Binding-site contacts:
Ligand atom O5 contacts residue ASN197 of chain 1.I at 2.3 Å (h-bond).
Ligand atom O4 contacts residue THR199 of chain 1.I at 4.2 Å.
Ligand atom C6 contacts residue THR199 of chain 1.I at 4.2 Å.
Ligand atom C5 contacts residue ASN197 of chain 1.I at 3.7 Å.
Ligand atom C4 contacts residue ASN197 of chain 1.I at 4.1 Å.
Ligand atom C2 contacts residue THR199 of chain 1.I at 3.6 Å.
Ligand atom N2 contacts residue ASN197 of chain 1.I at 3.1 Å (h-bond).
Ligand atom O6 contacts residue TYR314 of chain 1.I at 4.4 Å.
Ligand atom C1 contacts residue ASN197 of chain 1.I at 1.4 Å.
Ligand atom C7 contacts residue ASN197 of chain 1.I at 3.3 Å.
Ligand atom C2 contacts residue ASN197 of chain 1.I at 2.5 Å.
Ligand atom O3 contacts residue GLY200 of chain 1.I at 3.8 Å.
Ligand atom C4 contacts residue THR199 of chain 1.I at 3.4 Å.
Ligand atom C6 contacts residue ASN197 of chain 1.I at 4.4 Å.
Ligand atom O7 contacts residue PHE196 of chain 1.I at 3.6 Å.
Ligand atom O6 contacts residue ASN197 of chain 1.I at 4.5 Å.
Ligand atom C3 contacts residue ASN197 of chain 1.I at 3.8 Å.
Ligand atom O3 contacts residue THR199 of chain 1.I at 2.7 Å (h-bond).
Ligand atom C3 contacts residue THR199 of chain 1.I at 3.3 Å.
Ligand atom C8 contacts residue GLY195 of chain 1.I at 4.2 Å.
Ligand atom O7 contacts residue ASN197 of chain 1.I at 2.8 Å (h-bond).

Sequence of chain 1.I:
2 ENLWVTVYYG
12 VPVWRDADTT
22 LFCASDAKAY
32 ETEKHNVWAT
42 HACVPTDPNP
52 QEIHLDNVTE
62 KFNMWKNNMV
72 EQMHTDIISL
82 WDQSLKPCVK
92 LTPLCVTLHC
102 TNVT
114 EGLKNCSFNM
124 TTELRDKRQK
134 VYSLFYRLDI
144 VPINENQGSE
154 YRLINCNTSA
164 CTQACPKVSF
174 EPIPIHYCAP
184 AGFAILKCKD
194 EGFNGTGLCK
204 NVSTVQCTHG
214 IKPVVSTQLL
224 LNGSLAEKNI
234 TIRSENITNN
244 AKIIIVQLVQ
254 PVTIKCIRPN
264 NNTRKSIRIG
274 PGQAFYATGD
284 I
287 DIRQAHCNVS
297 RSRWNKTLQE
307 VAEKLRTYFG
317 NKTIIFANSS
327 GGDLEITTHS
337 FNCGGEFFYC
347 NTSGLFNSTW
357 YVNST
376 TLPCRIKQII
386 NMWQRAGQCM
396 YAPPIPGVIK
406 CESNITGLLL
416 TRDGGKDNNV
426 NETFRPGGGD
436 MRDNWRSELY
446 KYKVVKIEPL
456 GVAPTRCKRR

A protein and the small-molecule ligand that binds it are described below.
Small molecule (SMILES): CC(=O)N[C@H]1[C@H](O[C@H]2[C@H](O)[C@@H](NC(C)=O)CO[C@@H]2CO)O[C@H](CO)[C@@H](O[C@@H]2O[C@H](CO)[C@@H](O)[C@H](O)[C@@H]2O)[C@@H]1O